Binding-site contacts:
Ligand atom C2 contacts residue ASN282 of chain 1.B at 2.5 Å.
Ligand atom O5 contacts residue ASN282 of chain 1.B at 2.3 Å (h-bond).
Ligand atom C7 contacts residue ASN282 of chain 1.B at 4.1 Å.
Ligand atom C3 contacts residue ASN282 of chain 1.B at 3.8 Å.
Ligand atom C4 contacts residue ASN282 of chain 1.B at 4.2 Å.
Ligand atom C1 contacts residue ASN282 of chain 1.B at 1.4 Å.
Ligand atom C5 contacts residue ASN282 of chain 1.B at 3.6 Å.
Ligand atom N2 contacts residue ASN282 of chain 1.B at 3.0 Å (h-bond).

The protein below binds the small molecule below.
Small molecule (SMILES): CC(=O)N[C@@H]1[C@@H](O)[C@H](O)[C@@H](CO)O[C@H]1O

Sequence of chain 1.B:
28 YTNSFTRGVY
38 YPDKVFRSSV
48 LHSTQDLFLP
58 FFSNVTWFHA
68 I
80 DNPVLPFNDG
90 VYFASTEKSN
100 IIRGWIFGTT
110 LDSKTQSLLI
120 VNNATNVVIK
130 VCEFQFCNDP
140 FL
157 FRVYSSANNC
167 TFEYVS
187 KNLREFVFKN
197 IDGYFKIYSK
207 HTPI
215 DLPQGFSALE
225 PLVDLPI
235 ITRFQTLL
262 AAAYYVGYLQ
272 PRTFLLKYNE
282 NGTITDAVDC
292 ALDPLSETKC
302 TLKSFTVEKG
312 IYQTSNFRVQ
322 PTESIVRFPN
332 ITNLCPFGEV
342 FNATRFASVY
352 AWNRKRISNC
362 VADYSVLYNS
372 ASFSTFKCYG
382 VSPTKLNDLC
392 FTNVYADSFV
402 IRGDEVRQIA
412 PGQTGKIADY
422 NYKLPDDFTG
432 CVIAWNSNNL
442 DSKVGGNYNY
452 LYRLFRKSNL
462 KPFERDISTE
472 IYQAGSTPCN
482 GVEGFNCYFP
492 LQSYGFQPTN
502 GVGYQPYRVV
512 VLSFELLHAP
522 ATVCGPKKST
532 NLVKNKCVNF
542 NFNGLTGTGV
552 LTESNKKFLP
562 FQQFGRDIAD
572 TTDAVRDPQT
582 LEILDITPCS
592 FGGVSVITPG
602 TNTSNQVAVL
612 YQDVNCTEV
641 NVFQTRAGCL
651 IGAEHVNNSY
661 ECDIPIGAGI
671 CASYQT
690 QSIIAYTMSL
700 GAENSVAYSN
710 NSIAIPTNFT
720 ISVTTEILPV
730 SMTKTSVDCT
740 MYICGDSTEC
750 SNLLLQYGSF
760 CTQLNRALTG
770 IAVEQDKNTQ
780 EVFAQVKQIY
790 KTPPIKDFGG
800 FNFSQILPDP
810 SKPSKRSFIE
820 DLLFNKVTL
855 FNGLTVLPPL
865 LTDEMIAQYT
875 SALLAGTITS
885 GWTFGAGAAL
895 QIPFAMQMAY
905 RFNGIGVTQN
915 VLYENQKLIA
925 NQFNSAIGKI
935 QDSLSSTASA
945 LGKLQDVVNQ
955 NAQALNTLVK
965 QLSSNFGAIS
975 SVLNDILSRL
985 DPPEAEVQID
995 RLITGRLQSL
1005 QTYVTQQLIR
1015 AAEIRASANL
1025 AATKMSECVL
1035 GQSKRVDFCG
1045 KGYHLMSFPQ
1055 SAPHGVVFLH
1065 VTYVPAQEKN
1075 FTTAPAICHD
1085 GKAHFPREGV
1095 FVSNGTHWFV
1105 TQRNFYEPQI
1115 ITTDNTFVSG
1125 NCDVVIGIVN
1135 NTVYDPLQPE